Binding-site contacts:
Ligand atom C5 contacts residue ASN202 of chain 1.C at 3.7 Å.
Ligand atom N2 contacts residue THR204 of chain 1.C at 3.8 Å.
Ligand atom C2 contacts residue THR204 of chain 1.C at 4.1 Å.
Ligand atom O5 contacts residue THR204 of chain 1.C at 3.4 Å (h-bond).
Ligand atom C3 contacts residue ASN202 of chain 1.C at 3.8 Å.
Ligand atom C3 contacts residue THR204 of chain 1.C at 3.8 Å.
Ligand atom C7 contacts residue ASN202 of chain 1.C at 3.2 Å.
Ligand atom C1 contacts residue THR204 of chain 1.C at 3.3 Å.
Ligand atom C4 contacts residue THR204 of chain 1.C at 4.4 Å.
Ligand atom C8 contacts residue ASN202 of chain 1.C at 3.8 Å.
Ligand atom O7 contacts residue ASN202 of chain 1.C at 3.4 Å (h-bond).
Ligand atom O5 contacts residue ASN202 of chain 1.C at 2.4 Å (h-bond).
Ligand atom C2 contacts residue ASN202 of chain 1.C at 2.5 Å.
Ligand atom C5 contacts residue THR204 of chain 1.C at 3.3 Å.
Ligand atom C8 contacts residue SER242 of chain 1.C at 4.1 Å.
Ligand atom C6 contacts residue THR204 of chain 1.C at 4.2 Å.
Ligand atom C4 contacts residue ASN202 of chain 1.C at 4.2 Å.
Ligand atom C1 contacts residue ASN202 of chain 1.C at 1.4 Å.
Ligand atom N2 contacts residue ASN202 of chain 1.C at 2.9 Å (h-bond).

This small molecule binds to this protein.
Small molecule (SMILES): CC(=O)N[C@@H]1[C@@H](O)[C@H](O)[C@@H](CO)O[C@H]1O

Sequence of chain 1.C:
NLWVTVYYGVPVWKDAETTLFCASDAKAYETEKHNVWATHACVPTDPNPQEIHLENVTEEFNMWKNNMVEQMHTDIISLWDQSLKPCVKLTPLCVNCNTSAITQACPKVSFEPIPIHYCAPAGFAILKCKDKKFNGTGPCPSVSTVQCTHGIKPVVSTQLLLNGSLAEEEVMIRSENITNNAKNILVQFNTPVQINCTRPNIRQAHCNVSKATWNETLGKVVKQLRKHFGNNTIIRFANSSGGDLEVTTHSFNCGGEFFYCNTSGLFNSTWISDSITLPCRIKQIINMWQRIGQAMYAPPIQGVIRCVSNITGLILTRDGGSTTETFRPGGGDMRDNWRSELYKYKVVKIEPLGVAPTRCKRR